A small-molecule ligand and the protein it binds are described below.
Small molecule (SMILES): OC[C@H]1O[C@@H](O)[C@H](O)[C@@H](O)[C@H]1O

Sequence of chain 1.B:
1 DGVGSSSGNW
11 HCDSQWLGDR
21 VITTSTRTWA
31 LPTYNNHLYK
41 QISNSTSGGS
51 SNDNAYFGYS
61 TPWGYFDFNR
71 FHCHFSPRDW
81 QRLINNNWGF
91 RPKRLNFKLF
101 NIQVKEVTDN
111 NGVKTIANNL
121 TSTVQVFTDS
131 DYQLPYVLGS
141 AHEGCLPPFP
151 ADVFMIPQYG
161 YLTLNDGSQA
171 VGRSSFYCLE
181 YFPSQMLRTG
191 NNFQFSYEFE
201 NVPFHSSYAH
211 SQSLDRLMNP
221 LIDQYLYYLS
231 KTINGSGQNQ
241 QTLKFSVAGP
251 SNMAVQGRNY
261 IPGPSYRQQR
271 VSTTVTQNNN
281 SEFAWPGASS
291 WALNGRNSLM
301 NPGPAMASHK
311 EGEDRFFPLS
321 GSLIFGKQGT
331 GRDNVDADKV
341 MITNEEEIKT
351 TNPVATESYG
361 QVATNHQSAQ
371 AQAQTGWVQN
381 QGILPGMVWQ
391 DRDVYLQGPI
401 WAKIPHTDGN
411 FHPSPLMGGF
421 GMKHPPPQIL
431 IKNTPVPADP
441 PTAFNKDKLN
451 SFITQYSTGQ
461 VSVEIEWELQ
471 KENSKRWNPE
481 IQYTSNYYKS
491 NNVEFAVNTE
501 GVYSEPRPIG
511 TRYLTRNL

Sequence of chain 1.J:
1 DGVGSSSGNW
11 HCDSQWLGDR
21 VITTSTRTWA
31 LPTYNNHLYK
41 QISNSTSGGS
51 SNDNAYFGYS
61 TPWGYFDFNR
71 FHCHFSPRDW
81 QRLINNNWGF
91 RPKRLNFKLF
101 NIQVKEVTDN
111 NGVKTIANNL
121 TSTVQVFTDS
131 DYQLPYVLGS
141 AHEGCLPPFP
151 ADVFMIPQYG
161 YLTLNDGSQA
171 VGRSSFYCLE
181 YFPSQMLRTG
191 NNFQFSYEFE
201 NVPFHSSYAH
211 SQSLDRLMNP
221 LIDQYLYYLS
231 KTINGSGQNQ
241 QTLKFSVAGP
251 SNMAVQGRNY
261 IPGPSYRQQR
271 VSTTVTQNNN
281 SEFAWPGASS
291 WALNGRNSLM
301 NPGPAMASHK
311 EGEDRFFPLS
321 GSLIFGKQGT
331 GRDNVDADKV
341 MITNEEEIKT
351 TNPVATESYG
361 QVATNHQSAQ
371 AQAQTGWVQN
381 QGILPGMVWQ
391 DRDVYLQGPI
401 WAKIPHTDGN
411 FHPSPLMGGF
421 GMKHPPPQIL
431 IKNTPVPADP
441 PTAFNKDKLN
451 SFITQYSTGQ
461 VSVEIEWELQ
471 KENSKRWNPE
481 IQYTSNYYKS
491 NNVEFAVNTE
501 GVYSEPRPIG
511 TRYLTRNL

Binding-site contacts:
Ligand atom C2 contacts residue TRP285 of chain 1.J at 3.4 Å (hydrophobic).
Ligand atom O1 contacts residue ASN252 of chain 1.B at 3.2 Å (h-bond).
Ligand atom O1 contacts residue ALA254 of chain 1.B at 3.8 Å.
Ligand atom C4 contacts residue TRP285 of chain 1.J at 2.8 Å (hydrophobic).
Ligand atom O2 contacts residue VAL255 of chain 1.B at 4.4 Å.
Ligand atom C2 contacts residue ASN252 of chain 1.B at 4.2 Å.
Ligand atom O2 contacts residue TRP285 of chain 1.J at 4.3 Å.
Ligand atom C5 contacts residue TRP285 of chain 1.J at 3.4 Å (hydrophobic).
Ligand atom C6 contacts residue ASP53 of chain 1.J at 3.6 Å.
Ligand atom O5 contacts residue TRP285 of chain 1.J at 3.2 Å.
Ligand atom O4 contacts residue TRP285 of chain 1.J at 1.4 Å.
Ligand atom C1 contacts residue ASN252 of chain 1.B at 4.0 Å.
Ligand atom O1 contacts residue TRP285 of chain 1.J at 3.6 Å.
Ligand atom O5 contacts residue ASP53 of chain 1.J at 4.1 Å.
Ligand atom O2 contacts residue ASN252 of chain 1.B at 3.3 Å (h-bond).
Ligand atom O6 contacts residue TRP285 of chain 1.J at 3.6 Å (h-bond).
Ligand atom C6 contacts residue TRP285 of chain 1.J at 3.2 Å (hydrophobic).
Ligand atom O3 contacts residue TRP285 of chain 1.J at 3.2 Å.
Ligand atom O1 contacts residue VAL255 of chain 1.B at 3.3 Å.
Ligand atom C1 contacts residue TRP285 of chain 1.J at 3.9 Å (hydrophobic).
Ligand atom C3 contacts residue TRP285 of chain 1.J at 3.5 Å (hydrophobic).